The protein below binds the small molecule below.
Small molecule (SMILES): CC(=O)N[C@@H]1[C@@H](O)[C@H](O)[C@@H](CO)O[C@H]1O

Sequence of chain 1.B:
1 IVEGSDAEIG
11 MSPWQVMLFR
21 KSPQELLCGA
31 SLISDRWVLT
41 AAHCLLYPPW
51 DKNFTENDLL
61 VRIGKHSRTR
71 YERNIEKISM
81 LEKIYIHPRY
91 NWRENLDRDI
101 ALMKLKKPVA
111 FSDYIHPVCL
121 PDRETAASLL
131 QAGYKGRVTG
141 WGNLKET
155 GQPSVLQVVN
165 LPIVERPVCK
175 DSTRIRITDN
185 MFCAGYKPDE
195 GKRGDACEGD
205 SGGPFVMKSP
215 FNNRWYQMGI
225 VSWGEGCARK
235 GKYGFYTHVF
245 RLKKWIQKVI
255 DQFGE

Binding-site contacts:
Ligand atom C8 contacts residue ASN53 of chain 1.B at 3.5 Å.
Ligand atom O7 contacts residue ASN53 of chain 1.B at 3.6 Å.
Ligand atom C2 contacts residue ASN53 of chain 1.B at 3.4 Å.
Ligand atom C7 contacts residue ASN53 of chain 1.B at 3.1 Å.
Ligand atom C7 contacts residue LEU46 of chain 1.B at 4.3 Å (hydrophobic).
Ligand atom O4 contacts residue ASN53 of chain 1.B at 3.8 Å.
Ligand atom C3 contacts residue ASN53 of chain 1.B at 2.6 Å.
Ligand atom C8 contacts residue LEU46 of chain 1.B at 3.5 Å (hydrophobic).
Ligand atom C4 contacts residue ASN53 of chain 1.B at 3.6 Å.
Ligand atom N2 contacts residue ASN53 of chain 1.B at 3.3 Å (h-bond).
Ligand atom O3 contacts residue ASN53 of chain 1.B at 1.4 Å (h-bond).